Binding-site contacts:
Ligand atom C contacts residue SER36 of chain 1.B at 3.9 Å.
Ligand atom CG2 contacts residue LYS32 of chain 1.B at 3.8 Å.
Ligand atom O contacts residue LYS34 of chain 1.B at 3.5 Å (salt-bridge).
Ligand atom CG2 contacts residue HIS16 of chain 1.B at 3.8 Å.
Ligand atom OXT contacts residue LYS32 of chain 1.B at 3.6 Å.
Ligand atom N contacts residue LYS32 of chain 1.B at 3.0 Å (salt-bridge).
Ligand atom N contacts residue LYS34 of chain 1.B at 3.2 Å (salt-bridge).
Ligand atom CD contacts residue LYS31 of chain 1.B at 3.9 Å.
Ligand atom CA contacts residue SER36 of chain 1.B at 3.4 Å.
Ligand atom CG2 contacts residue PHE87 of chain 1.B at 3.8 Å (hydrophobic).
Ligand atom C contacts residue LYS34 of chain 1.B at 3.7 Å.
Ligand atom CB contacts residue SER36 of chain 1.B at 3.3 Å.
Ligand atom O contacts residue LYS32 of chain 1.B at 3.2 Å (salt-bridge).
Ligand atom O contacts residue SER36 of chain 1.B at 2.8 Å (h-bond).
Ligand atom CB contacts residue HIS16 of chain 1.B at 3.6 Å.
Ligand atom N contacts residue ASP75 of chain 1.B at 3.5 Å (salt-bridge).
Ligand atom C contacts residue ASP75 of chain 1.B at 3.5 Å.
Ligand atom OE1 contacts residue LYS31 of chain 1.B at 2.9 Å (salt-bridge).
Ligand atom CG1 contacts residue ILE35 of chain 1.B at 3.3 Å (hydrophobic).
Ligand atom C contacts residue MET33 of chain 1.B at 3.8 Å (hydrophobic).
Ligand atom CD1 contacts residue HIS16 of chain 1.B at 3.9 Å.
Ligand atom N contacts residue ASP75 of chain 1.B at 3.8 Å.
Ligand atom N contacts residue SER36 of chain 1.B at 3.1 Å (h-bond).
Ligand atom C contacts residue SER36 of chain 1.B at 3.7 Å.
Ligand atom CA contacts residue LYS34 of chain 1.B at 3.3 Å.
Ligand atom CA contacts residue MET33 of chain 1.B at 3.8 Å (hydrophobic).
Ligand atom N contacts residue MET33 of chain 1.B at 3.6 Å.
Ligand atom C contacts residue LYS32 of chain 1.B at 3.8 Å.
Ligand atom CG contacts residue LYS32 of chain 1.B at 3.5 Å.
Ligand atom O contacts residue ILE35 of chain 1.B at 3.0 Å.
Ligand atom O contacts residue MET33 of chain 1.B at 3.5 Å.
Ligand atom CB contacts residue ASP75 of chain 1.B at 3.8 Å.
Ligand atom O contacts residue LYS34 of chain 1.B at 2.9 Å (salt-bridge).
Ligand atom CD1 contacts residue ILE35 of chain 1.B at 3.6 Å (hydrophobic).
Ligand atom CD contacts residue ASP75 of chain 1.B at 3.8 Å.
Ligand atom O contacts residue LYS32 of chain 1.B at 3.6 Å.
Ligand atom C contacts residue LYS32 of chain 1.B at 3.6 Å.
Ligand atom CA contacts residue LYS32 of chain 1.B at 3.3 Å.
Ligand atom CD1 contacts residue ILE85 of chain 1.B at 3.8 Å (hydrophobic).
Ligand atom CA contacts residue ASP75 of chain 1.B at 3.7 Å.

This protein binds this small molecule.
Small molecule (SMILES): CC[C@H](C)[C@H](NC(=O)[C@@H](NC(=O)[C@@H]1CCCN1C(=O)CN)[C@@H](C)O)C(=O)N[C@@H](CCC(=O)O)C(=O)N[C@@H](CCC(=O)O)C(=O)N[C@H](C(=O)N[C@@H](CC(=O)O)C(=O)O)C(C)C

Sequence of chain 1.B:
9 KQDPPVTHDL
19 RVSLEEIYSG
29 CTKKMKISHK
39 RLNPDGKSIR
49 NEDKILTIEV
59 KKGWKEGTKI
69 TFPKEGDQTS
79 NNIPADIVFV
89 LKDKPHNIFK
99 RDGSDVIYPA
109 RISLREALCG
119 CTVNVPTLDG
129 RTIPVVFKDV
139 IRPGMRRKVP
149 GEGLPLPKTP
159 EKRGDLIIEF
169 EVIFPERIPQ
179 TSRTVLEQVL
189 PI